Sequence of chain 1.C:
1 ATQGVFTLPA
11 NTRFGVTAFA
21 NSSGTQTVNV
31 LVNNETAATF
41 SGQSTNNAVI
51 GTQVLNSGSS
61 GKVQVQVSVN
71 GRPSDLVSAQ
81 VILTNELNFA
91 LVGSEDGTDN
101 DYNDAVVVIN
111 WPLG

Binding-site contacts:
Ligand atom N contacts residue SER23 of chain 1.C at 3.1 Å (h-bond).
Ligand atom N contacts residue NH21 of chain 1.O at 2.7 Å (h-bond).
Ligand atom N contacts residue ZDC1 of chain 1.N at 1.3 Å.
Ligand atom C contacts residue SER23 of chain 1.C at 4.3 Å.
Ligand atom C contacts residue NH21 of chain 1.O at 3.6 Å.
Ligand atom O contacts residue NH21 of chain 1.O at 2.8 Å (h-bond).
Ligand atom O contacts residue NH21 of chain 1.O at 3.4 Å (h-bond).
Ligand atom CA contacts residue ZDC1 of chain 1.N at 3.8 Å.
Ligand atom C contacts residue ZDC1 of chain 1.N at 3.9 Å.
Ligand atom CA contacts residue NH21 of chain 1.O at 4.2 Å.
Ligand atom C contacts residue NH21 of chain 1.O at 1.3 Å.
Ligand atom CA contacts residue ZDC1 of chain 1.N at 4.0 Å.
Ligand atom CA contacts residue NH21 of chain 1.O at 2.4 Å.
Ligand atom C contacts residue NH21 of chain 1.O at 3.9 Å.
Ligand atom CB contacts residue ZDC1 of chain 1.N at 3.7 Å.
Ligand atom CB contacts residue NH21 of chain 1.O at 3.5 Å.
Ligand atom CG contacts residue SER23 of chain 1.C at 4.1 Å.
Ligand atom CG contacts residue SER23 of chain 1.C at 4.5 Å.
Ligand atom C contacts residue ZDC1 of chain 1.N at 3.0 Å.
Ligand atom CB contacts residue ZDC1 of chain 1.N at 3.6 Å.
Ligand atom CD contacts residue SER23 of chain 1.C at 3.7 Å.
Ligand atom CB contacts residue SER23 of chain 1.C at 4.3 Å.
Ligand atom N contacts residue ZDC1 of chain 1.N at 3.1 Å (h-bond).
Ligand atom CB contacts residue ZDC1 of chain 1.N at 3.7 Å.
Ligand atom N contacts residue ZDC1 of chain 1.N at 3.4 Å (h-bond).
Ligand atom CA contacts residue SER23 of chain 1.C at 3.0 Å.
Ligand atom CA contacts residue ZDC1 of chain 1.N at 2.3 Å.
Ligand atom O contacts residue ZDC1 of chain 1.N at 3.5 Å (h-bond).
Ligand atom O contacts residue NH21 of chain 1.O at 2.2 Å (h-bond).
Ligand atom CD2 contacts residue SER23 of chain 1.C at 3.7 Å.
Ligand atom CB contacts residue SER23 of chain 1.C at 3.5 Å.
Ligand atom CD contacts residue GLY24 of chain 1.C at 4.4 Å.

The protein below binds the small molecule below.
Small molecule (SMILES): CCC[C@@H](N)C(=O)N[C@H](CCCCN)C(=O)N[C@H](C)C(=O)N[C@H](CC(C)C)C(=O)N[C@H](CC)C(=O)N[C@H](CC)C(=O)N[C@H](CC(C)C)C(=O)N[C@H](C)C(=O)N[C@H](CC)C(=O)N[C@H](CC(C)C)C(=O)N[C@@H](C=O)CC(C)C